Sequence of chain 1.B:
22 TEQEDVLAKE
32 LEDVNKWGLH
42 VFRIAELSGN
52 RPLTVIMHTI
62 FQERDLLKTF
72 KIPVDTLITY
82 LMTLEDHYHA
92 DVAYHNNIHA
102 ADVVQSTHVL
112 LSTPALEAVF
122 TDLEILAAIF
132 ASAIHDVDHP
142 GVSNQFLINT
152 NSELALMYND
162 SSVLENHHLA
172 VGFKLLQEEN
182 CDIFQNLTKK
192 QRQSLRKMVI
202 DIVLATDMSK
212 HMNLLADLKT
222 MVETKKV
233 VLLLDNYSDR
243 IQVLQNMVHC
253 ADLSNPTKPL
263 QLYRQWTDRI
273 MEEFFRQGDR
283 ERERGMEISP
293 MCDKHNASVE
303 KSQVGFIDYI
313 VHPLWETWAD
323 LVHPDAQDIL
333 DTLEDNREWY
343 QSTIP

The protein below binds the small molecule below.
Small molecule (SMILES): CCOC(=O)c1c(C)n[nH]c1C

Binding-site contacts:
Ligand atom C1 contacts residue ILE272 of chain 1.B at 4.0 Å (hydrophobic).
Ligand atom C9 contacts residue ILE272 of chain 1.B at 3.9 Å (hydrophobic).
Ligand atom C10 contacts residue MET293 of chain 1.B at 4.0 Å (hydrophobic).
Ligand atom C11 contacts residue THR269 of chain 1.B at 4.0 Å.
Ligand atom C6 contacts residue ILE272 of chain 1.B at 3.9 Å (hydrophobic).
Ligand atom C9 contacts residue ASN257 of chain 1.B at 4.5 Å.
Ligand atom C4 contacts residue PHE308 of chain 1.B at 4.5 Å (hydrophobic).
Ligand atom N2 contacts residue PHE308 of chain 1.B at 4.0 Å.
Ligand atom C12 contacts residue TYR265 of chain 1.B at 4.1 Å (hydrophobic).
Ligand atom C12 contacts residue ASN257 of chain 1.B at 3.6 Å.
Ligand atom C10 contacts residue PHE276 of chain 1.B at 4.1 Å (hydrophobic).
Ligand atom C12 contacts residue TRP268 of chain 1.B at 3.8 Å (hydrophobic).
Ligand atom C11 contacts residue ILE272 of chain 1.B at 3.7 Å (hydrophobic).
Ligand atom C6 contacts residue PHE308 of chain 1.B at 4.0 Å (hydrophobic).
Ligand atom C11 contacts residue GLN305 of chain 1.B at 3.4 Å.
Ligand atom N3 contacts residue ILE272 of chain 1.B at 4.3 Å.
Ligand atom O8 contacts residue GLN305 of chain 1.B at 4.2 Å.
Ligand atom C1 contacts residue PHE308 of chain 1.B at 3.9 Å (hydrophobic).
Ligand atom O7 contacts residue GLN305 of chain 1.B at 2.9 Å (h-bond).
Ligand atom C1 contacts residue PHE276 of chain 1.B at 4.5 Å (hydrophobic).
Ligand atom C5 contacts residue PHE276 of chain 1.B at 3.9 Å (hydrophobic).
Ligand atom O8 contacts residue ILE272 of chain 1.B at 3.6 Å.
Ligand atom N3 contacts residue PHE276 of chain 1.B at 4.1 Å.
Ligand atom O7 contacts residue ILE272 of chain 1.B at 4.0 Å.
Ligand atom C12 contacts residue GLN305 of chain 1.B at 4.3 Å.
Ligand atom O7 contacts residue MET293 of chain 1.B at 3.9 Å.
Ligand atom C12 contacts residue THR269 of chain 1.B at 3.6 Å.
Ligand atom C12 contacts residue ILE272 of chain 1.B at 4.1 Å (hydrophobic).
Ligand atom C5 contacts residue PHE308 of chain 1.B at 3.7 Å (hydrophobic).
Ligand atom C10 contacts residue PHE308 of chain 1.B at 3.6 Å (hydrophobic).
Ligand atom C9 contacts residue TYR95 of chain 1.B at 3.4 Å (hydrophobic).
Ligand atom C11 contacts residue TYR265 of chain 1.B at 4.4 Å (hydrophobic).
Ligand atom O7 contacts residue PHE308 of chain 1.B at 4.0 Å.
Ligand atom C4 contacts residue ILE272 of chain 1.B at 3.8 Å (hydrophobic).
Ligand atom C6 contacts residue GLN305 of chain 1.B at 3.9 Å.
Ligand atom N2 contacts residue PHE276 of chain 1.B at 3.8 Å.